Sequence of chain 1.C:
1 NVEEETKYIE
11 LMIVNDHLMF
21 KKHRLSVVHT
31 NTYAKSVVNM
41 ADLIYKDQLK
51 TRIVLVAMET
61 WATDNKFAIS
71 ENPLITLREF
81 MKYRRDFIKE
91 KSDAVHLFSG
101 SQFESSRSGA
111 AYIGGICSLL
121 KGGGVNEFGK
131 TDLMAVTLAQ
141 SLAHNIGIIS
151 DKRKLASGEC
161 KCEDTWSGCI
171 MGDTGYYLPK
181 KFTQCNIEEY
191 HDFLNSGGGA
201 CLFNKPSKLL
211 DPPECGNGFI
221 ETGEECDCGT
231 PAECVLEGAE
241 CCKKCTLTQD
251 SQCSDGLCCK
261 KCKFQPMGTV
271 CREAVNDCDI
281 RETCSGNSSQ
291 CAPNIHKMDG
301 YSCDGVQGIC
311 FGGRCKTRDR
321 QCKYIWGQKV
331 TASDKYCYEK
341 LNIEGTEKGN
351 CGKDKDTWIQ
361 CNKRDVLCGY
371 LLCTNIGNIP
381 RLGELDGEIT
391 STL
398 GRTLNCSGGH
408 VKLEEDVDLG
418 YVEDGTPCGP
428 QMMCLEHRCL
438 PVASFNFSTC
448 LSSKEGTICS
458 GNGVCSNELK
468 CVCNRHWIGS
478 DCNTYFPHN

This protein binds this small molecule.
Small molecule (SMILES): CC(=O)N[C@@H]1[C@@H](O)[C@H](O)[C@@H](CO)O[C@H]1O

Binding-site contacts:
Ligand atom C7 contacts residue ASN287 of chain 1.C at 4.1 Å.
Ligand atom C4 contacts residue ASN287 of chain 1.C at 4.2 Å.
Ligand atom C1 contacts residue ASN287 of chain 1.C at 1.4 Å.
Ligand atom C5 contacts residue ASN287 of chain 1.C at 3.4 Å.
Ligand atom C6 contacts residue ASN287 of chain 1.C at 4.4 Å.
Ligand atom O5 contacts residue ASN287 of chain 1.C at 2.1 Å (h-bond).
Ligand atom N2 contacts residue ASN287 of chain 1.C at 3.3 Å (h-bond).
Ligand atom C3 contacts residue ASN287 of chain 1.C at 3.9 Å.
Ligand atom O7 contacts residue ASN287 of chain 1.C at 4.5 Å.
Ligand atom C2 contacts residue ASN287 of chain 1.C at 2.7 Å.